Binding-site contacts:
Ligand atom C8 contacts residue PHE338 of chain 1.E at 3.8 Å (hydrophobic).
Ligand atom O7 contacts residue GLY339 of chain 1.E at 4.2 Å.
Ligand atom C4 contacts residue ASN343 of chain 1.E at 4.2 Å.
Ligand atom C3 contacts residue ASN343 of chain 1.E at 3.8 Å.
Ligand atom N2 contacts residue ASN343 of chain 1.E at 2.9 Å (h-bond).
Ligand atom C8 contacts residue GLY339 of chain 1.E at 4.2 Å.
Ligand atom O7 contacts residue ASN343 of chain 1.E at 4.3 Å.
Ligand atom C2 contacts residue ASN343 of chain 1.E at 2.5 Å.
Ligand atom C5 contacts residue ASN343 of chain 1.E at 3.7 Å.
Ligand atom C8 contacts residue PHE342 of chain 1.E at 3.9 Å (hydrophobic).
Ligand atom C1 contacts residue ASN343 of chain 1.E at 1.4 Å.
Ligand atom O5 contacts residue ASN343 of chain 1.E at 2.4 Å (h-bond).
Ligand atom C8 contacts residue LEU368 of chain 1.E at 4.0 Å (hydrophobic).
Ligand atom C7 contacts residue GLY339 of chain 1.E at 4.3 Å.
Ligand atom C7 contacts residue ASN343 of chain 1.E at 3.8 Å.

Sequence of chain 1.E:
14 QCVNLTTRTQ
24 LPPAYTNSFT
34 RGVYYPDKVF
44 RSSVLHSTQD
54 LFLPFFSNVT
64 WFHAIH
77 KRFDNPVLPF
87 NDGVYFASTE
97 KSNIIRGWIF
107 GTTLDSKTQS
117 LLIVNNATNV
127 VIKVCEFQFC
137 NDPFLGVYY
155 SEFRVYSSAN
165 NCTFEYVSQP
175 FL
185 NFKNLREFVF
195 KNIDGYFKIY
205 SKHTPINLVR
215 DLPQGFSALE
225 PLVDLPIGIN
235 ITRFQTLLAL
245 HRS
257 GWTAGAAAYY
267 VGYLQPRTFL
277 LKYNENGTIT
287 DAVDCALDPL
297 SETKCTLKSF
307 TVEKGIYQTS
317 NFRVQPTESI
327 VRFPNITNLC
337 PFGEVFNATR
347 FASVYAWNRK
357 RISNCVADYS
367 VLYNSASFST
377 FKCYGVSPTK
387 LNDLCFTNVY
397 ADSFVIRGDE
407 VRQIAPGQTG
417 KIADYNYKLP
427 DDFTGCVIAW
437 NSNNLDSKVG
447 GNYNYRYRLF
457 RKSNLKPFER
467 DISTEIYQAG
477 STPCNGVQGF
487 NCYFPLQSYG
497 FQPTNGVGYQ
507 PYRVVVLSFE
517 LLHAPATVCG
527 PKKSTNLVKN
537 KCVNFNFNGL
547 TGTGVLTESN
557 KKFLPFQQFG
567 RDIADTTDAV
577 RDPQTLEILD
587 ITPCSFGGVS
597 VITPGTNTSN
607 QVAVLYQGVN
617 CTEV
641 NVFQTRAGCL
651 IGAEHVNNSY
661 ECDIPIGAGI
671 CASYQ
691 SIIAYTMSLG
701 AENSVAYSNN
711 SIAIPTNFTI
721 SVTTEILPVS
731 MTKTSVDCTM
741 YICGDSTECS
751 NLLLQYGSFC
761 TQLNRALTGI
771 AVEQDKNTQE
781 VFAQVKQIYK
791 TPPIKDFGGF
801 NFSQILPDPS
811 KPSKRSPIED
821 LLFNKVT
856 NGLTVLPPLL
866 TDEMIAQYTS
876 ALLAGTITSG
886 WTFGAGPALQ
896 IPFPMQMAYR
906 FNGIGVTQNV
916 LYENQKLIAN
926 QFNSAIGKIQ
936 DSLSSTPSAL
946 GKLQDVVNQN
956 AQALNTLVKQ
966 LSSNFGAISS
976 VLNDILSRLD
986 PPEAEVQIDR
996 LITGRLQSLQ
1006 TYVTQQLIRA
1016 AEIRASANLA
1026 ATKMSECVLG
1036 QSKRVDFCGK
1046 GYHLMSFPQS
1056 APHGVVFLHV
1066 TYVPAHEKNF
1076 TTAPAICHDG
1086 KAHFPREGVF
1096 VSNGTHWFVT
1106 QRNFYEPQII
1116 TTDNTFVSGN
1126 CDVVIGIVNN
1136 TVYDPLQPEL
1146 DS

This small molecule binds to this protein.
Small molecule (SMILES): CC(=O)N[C@@H]1[C@@H](O)[C@H](O)[C@@H](CO)O[C@H]1O